This protein binds this small molecule.
Small molecule (SMILES): O=C(CO)[C@@H](O)[C@H](O)[C@H](O)[C@H](O)COP(=O)(O)O

Sequence of chain 1.D:
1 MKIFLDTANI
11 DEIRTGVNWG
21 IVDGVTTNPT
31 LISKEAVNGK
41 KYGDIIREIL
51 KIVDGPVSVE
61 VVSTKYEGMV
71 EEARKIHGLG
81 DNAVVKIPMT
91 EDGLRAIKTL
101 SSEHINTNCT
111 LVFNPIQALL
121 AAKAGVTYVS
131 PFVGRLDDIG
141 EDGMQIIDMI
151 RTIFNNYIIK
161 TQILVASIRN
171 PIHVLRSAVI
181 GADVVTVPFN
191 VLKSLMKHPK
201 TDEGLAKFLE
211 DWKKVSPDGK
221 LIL

Binding-site contacts:
Ligand atom O3 contacts residue THR26 of chain 1.D at 3.7 Å.
Ligand atom C4 contacts residue LYS86 of chain 1.D at 3.5 Å.
Ligand atom O4 contacts residue LYS86 of chain 1.D at 3.5 Å (salt-bridge).
Ligand atom C1 contacts residue SER130 of chain 1.D at 3.5 Å.
Ligand atom C1 contacts residue THR110 of chain 1.D at 3.5 Å.
Ligand atom O6 contacts residue ASN28 of chain 1.D at 3.3 Å (h-bond).
Ligand atom P1 contacts residue ARG169 of chain 1.D at 3.8 Å.
Ligand atom C4 contacts residue PHE132 of chain 1.D at 3.5 Å (hydrophobic).
Ligand atom O7 contacts residue ARG135 of chain 1.D at 3.2 Å (salt-bridge).
Ligand atom O4 contacts residue ASN28 of chain 1.D at 3.0 Å (h-bond).
Ligand atom O3 contacts residue LYS86 of chain 1.D at 2.6 Å (salt-bridge).
Ligand atom O3 contacts residue THR27 of chain 1.D at 3.5 Å (h-bond).
Ligand atom C6 contacts residue PHE132 of chain 1.D at 3.5 Å (hydrophobic).
Ligand atom C5 contacts residue ASP6 of chain 1.D at 3.2 Å.
Ligand atom O1 contacts residue LYS86 of chain 1.D at 3.0 Å (salt-bridge).
Ligand atom O7 contacts residue SER167 of chain 1.D at 3.8 Å.
Ligand atom C3 contacts residue ASP6 of chain 1.D at 3.3 Å.
Ligand atom O5 contacts residue ASP6 of chain 1.D at 2.5 Å (salt-bridge).
Ligand atom O9 contacts residue SER167 of chain 1.D at 2.8 Å (h-bond).
Ligand atom O4 contacts residue PHE132 of chain 1.D at 3.4 Å.
Ligand atom O9 contacts residue ARG169 of chain 1.D at 2.9 Å (salt-bridge).
Ligand atom C2 contacts residue LYS86 of chain 1.D at 1.3 Å.
Ligand atom O6 contacts residue ARG135 of chain 1.D at 3.1 Å (salt-bridge).
Ligand atom C3 contacts residue LYS86 of chain 1.D at 2.4 Å.
Ligand atom O3 contacts residue ASN28 of chain 1.D at 3.2 Å (h-bond).
Ligand atom O1 contacts residue SER130 of chain 1.D at 2.8 Å (h-bond).
Ligand atom O1 contacts residue THR26 of chain 1.D at 3.9 Å.
Ligand atom O6 contacts residue PHE132 of chain 1.D at 3.3 Å.
Ligand atom O5 contacts residue ALA166 of chain 1.D at 3.5 Å.
Ligand atom C5 contacts residue ASN28 of chain 1.D at 3.7 Å.
Ligand atom O3 contacts residue ASP6 of chain 1.D at 2.7 Å (salt-bridge).
Ligand atom O10 contacts residue SER167 of chain 1.D at 3.7 Å.
Ligand atom O10 contacts residue ARG169 of chain 1.D at 3.0 Å (salt-bridge).
Ligand atom O10 contacts residue ARG135 of chain 1.D at 2.8 Å (salt-bridge).
Ligand atom P1 contacts residue ARG135 of chain 1.D at 3.8 Å.
Ligand atom O5 contacts residue SER167 of chain 1.D at 3.0 Å (h-bond).
Ligand atom C1 contacts residue LYS86 of chain 1.D at 2.4 Å.
Ligand atom C4 contacts residue ASN28 of chain 1.D at 3.8 Å.
Ligand atom O1 contacts residue ASN108 of chain 1.D at 3.2 Å (h-bond).
Ligand atom P1 contacts residue SER167 of chain 1.D at 3.6 Å.

Sequence of chain 1.E:
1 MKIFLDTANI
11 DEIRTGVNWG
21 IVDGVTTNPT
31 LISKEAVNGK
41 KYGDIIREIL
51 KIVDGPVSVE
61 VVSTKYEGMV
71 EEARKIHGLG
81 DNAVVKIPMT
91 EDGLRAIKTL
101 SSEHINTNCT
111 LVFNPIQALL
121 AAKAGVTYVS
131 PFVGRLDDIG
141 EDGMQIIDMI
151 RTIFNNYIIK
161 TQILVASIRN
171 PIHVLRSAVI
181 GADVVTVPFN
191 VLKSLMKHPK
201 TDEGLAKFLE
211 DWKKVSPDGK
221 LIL